Sequence of chain 13.A:
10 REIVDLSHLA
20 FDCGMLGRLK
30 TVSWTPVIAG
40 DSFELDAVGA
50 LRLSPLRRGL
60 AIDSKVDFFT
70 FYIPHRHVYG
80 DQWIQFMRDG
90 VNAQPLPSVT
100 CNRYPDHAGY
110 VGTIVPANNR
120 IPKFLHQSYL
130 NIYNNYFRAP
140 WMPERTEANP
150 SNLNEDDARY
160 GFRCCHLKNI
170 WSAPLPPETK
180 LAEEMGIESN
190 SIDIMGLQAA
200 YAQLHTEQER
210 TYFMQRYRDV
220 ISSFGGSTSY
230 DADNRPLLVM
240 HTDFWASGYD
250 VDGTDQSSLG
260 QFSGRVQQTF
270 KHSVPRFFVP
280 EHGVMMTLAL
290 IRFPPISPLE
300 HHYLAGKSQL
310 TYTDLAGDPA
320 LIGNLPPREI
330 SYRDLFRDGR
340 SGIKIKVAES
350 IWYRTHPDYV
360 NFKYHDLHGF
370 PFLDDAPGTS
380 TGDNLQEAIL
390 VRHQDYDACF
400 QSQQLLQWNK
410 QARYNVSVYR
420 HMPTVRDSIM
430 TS

This protein binds this small molecule.
Small molecule (SMILES): Nc1ccn([C@H]2C[C@H](O)[C@@H](COP(=O)(O)O)O2)c(=O)n1

Binding-site contacts:
Ligand atom O3' contacts residue DC1 of chain 47.F at 1.1 Å (h-bond).
Ligand atom C3' contacts residue DC1 of chain 47.F at 0.8 Å.
Ligand atom OP1 contacts residue ARG10 of chain 13.A at 3.8 Å.
Ligand atom C2' contacts residue DC1 of chain 47.F at 1.2 Å.
Ligand atom C3' contacts residue PHE277 of chain 13.A at 3.6 Å (hydrophobic).
Ligand atom OP2 contacts residue DC1 of chain 47.F at 1.0 Å.
Ligand atom C1' contacts residue DC1 of chain 47.F at 1.3 Å.
Ligand atom P contacts residue DC1 of chain 47.F at 1.1 Å.
Ligand atom O5' contacts residue DC1 of chain 47.F at 1.2 Å (h-bond).
Ligand atom C1' contacts residue PHE277 of chain 13.A at 3.9 Å (hydrophobic).
Ligand atom C2' contacts residue PHE277 of chain 13.A at 2.8 Å (hydrophobic).
Ligand atom C5' contacts residue DC1 of chain 47.F at 1.4 Å.
Ligand atom O3' contacts residue PHE277 of chain 13.A at 4.1 Å.
Ligand atom O4' contacts residue DC1 of chain 47.F at 0.3 Å (h-bond).
Ligand atom C4' contacts residue DC1 of chain 47.F at 1.2 Å.
Ligand atom OP1 contacts residue DC1 of chain 47.F at 0.4 Å (h-bond).
Ligand atom OP1 contacts residue PHE277 of chain 13.A at 4.1 Å.